Sequence of chain 6.A:
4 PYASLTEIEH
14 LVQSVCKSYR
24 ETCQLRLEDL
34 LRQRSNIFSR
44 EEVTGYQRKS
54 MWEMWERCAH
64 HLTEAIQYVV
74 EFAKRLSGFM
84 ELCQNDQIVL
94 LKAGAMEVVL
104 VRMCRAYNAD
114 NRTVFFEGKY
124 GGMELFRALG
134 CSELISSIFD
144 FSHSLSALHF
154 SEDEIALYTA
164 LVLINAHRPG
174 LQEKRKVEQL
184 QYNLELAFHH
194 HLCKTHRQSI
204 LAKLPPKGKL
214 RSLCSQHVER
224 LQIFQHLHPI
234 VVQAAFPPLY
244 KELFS

Binding-site contacts:
Ligand atom CD1 contacts residue LEU242 of chain 6.A at 3.8 Å (hydrophobic).
Ligand atom CA contacts residue GLU245 of chain 6.A at 3.7 Å.
Ligand atom CD2 contacts residue LEU94 of chain 6.A at 3.9 Å (hydrophobic).
Ligand atom O contacts residue GLN87 of chain 6.A at 4.4 Å.
Ligand atom CD2 contacts residue GLN90 of chain 6.A at 4.3 Å.
Ligand atom CG contacts residue GLN87 of chain 6.A at 3.4 Å.
Ligand atom CD1 contacts residue VAL73 of chain 6.A at 4.3 Å (hydrophobic).
Ligand atom CG contacts residue GLU245 of chain 6.A at 4.2 Å.
Ligand atom O contacts residue MET83 of chain 6.A at 4.2 Å.
Ligand atom CE1 contacts residue GLN90 of chain 6.A at 3.7 Å.
Ligand atom O contacts residue LYS77 of chain 6.A at 2.8 Å (salt-bridge).
Ligand atom CD2 contacts residue ILE91 of chain 6.A at 4.2 Å (hydrophobic).
Ligand atom ND1 contacts residue GLN87 of chain 6.A at 3.6 Å.
Ligand atom CD1 contacts residue LEU94 of chain 6.A at 4.1 Å (hydrophobic).
Ligand atom CD2 contacts residue GLN87 of chain 6.A at 3.5 Å.
Ligand atom NE2 contacts residue ILE91 of chain 6.A at 3.6 Å.
Ligand atom C contacts residue GLU245 of chain 6.A at 4.1 Å.
Ligand atom CA contacts residue GLU245 of chain 6.A at 4.1 Å.
Ligand atom N contacts residue GLU245 of chain 6.A at 3.2 Å (salt-bridge).
Ligand atom CA contacts residue GLN87 of chain 6.A at 4.1 Å.
Ligand atom CB contacts residue GLU245 of chain 6.A at 3.2 Å.
Ligand atom CD2 contacts residue PRO241 of chain 6.A at 3.6 Å (hydrophobic).
Ligand atom CD1 contacts residue GLN90 of chain 6.A at 3.9 Å.
Ligand atom CD2 contacts residue ILE91 of chain 6.A at 3.4 Å (hydrophobic).
Ligand atom CB contacts residue GLN90 of chain 6.A at 4.2 Å.
Ligand atom C contacts residue LYS77 of chain 6.A at 4.0 Å.
Ligand atom CD1 contacts residue ILE91 of chain 6.A at 3.6 Å (hydrophobic).
Ligand atom CB contacts residue VAL73 of chain 6.A at 4.3 Å (hydrophobic).
Ligand atom N contacts residue GLU245 of chain 6.A at 2.9 Å (salt-bridge).
Ligand atom CD2 contacts residue VAL73 of chain 6.A at 4.0 Å (hydrophobic).
Ligand atom CD2 contacts residue LEU246 of chain 6.A at 4.0 Å (hydrophobic).
Ligand atom CE1 contacts residue GLN87 of chain 6.A at 3.7 Å.
Ligand atom NE2 contacts residue GLN87 of chain 6.A at 3.6 Å.
Ligand atom CD2 contacts residue LYS77 of chain 6.A at 3.6 Å.
Ligand atom CA contacts residue LYS77 of chain 6.A at 4.2 Å.
Ligand atom NE2 contacts residue GLN90 of chain 6.A at 3.8 Å.
Ligand atom CD2 contacts residue LEU242 of chain 6.A at 3.4 Å (hydrophobic).
Ligand atom CG contacts residue GLN90 of chain 6.A at 4.4 Å.
Ligand atom CB contacts residue GLN87 of chain 6.A at 3.5 Å.
Ligand atom C contacts residue GLU245 of chain 6.A at 4.1 Å.

The protein below binds the small molecule below.
Small molecule (SMILES): CC(C)C[C@H](NC(=O)[C@H](CC(C)C)NC(=O)[C@H](CC(C)C)NC(=O)[C@H](CCC(N)=O)NC(=O)[C@H](CC(C)C)NC(=O)[C@H](CC(C)C)NC(=O)[C@@H](N)[C@@H](C)O)C(=O)NCC(=O)N[C@H](C=O)CC1=NC=NC1